Binding-site contacts:
Ligand atom O10 contacts residue LEU116 of chain 1.B at 4.0 Å.
Ligand atom O05 contacts residue SER61 of chain 1.B at 2.3 Å (h-bond).
Ligand atom N07 contacts residue SER61 of chain 1.B at 3.7 Å.
Ligand atom C13 contacts residue TYR218 of chain 1.B at 3.8 Å (hydrophobic).
Ligand atom S08 contacts residue ASN149 of chain 1.B at 4.1 Å.
Ligand atom O09 contacts residue ASN149 of chain 1.B at 2.8 Å (h-bond).
Ligand atom N16 contacts residue THR316 of chain 1.B at 3.7 Å.
Ligand atom O09 contacts residue GLN117 of chain 1.B at 3.9 Å.
Ligand atom N17 contacts residue VAL208 of chain 1.B at 3.5 Å.
Ligand atom C20 contacts residue THR316 of chain 1.B at 3.6 Å.
Ligand atom CL2 contacts residue ALA315 of chain 1.B at 3.6 Å.
Ligand atom C15 contacts residue GLY317 of chain 1.B at 4.0 Å.
Ligand atom O04 contacts residue GLY314 of chain 1.B at 3.7 Å.
Ligand atom N19 contacts residue SER209 of chain 1.B at 4.0 Å.
Ligand atom C06 contacts residue SER61 of chain 1.B at 2.4 Å.
Ligand atom B03 contacts residue SER61 of chain 1.B at 1.4 Å.
Ligand atom C06 contacts residue ASN149 of chain 1.B at 3.9 Å.
Ligand atom C20 contacts residue GLY317 of chain 1.B at 3.8 Å.
Ligand atom C20 contacts residue ALA315 of chain 1.B at 4.0 Å (hydrophobic).
Ligand atom N19 contacts residue VAL208 of chain 1.B at 3.7 Å.
Ligand atom O04 contacts residue ALA315 of chain 1.B at 2.8 Å (h-bond).
Ligand atom N18 contacts residue SER209 of chain 1.B at 2.9 Å (h-bond).
Ligand atom C12 contacts residue ASN149 of chain 1.B at 4.1 Å.
Ligand atom N17 contacts residue SER209 of chain 1.B at 3.6 Å.
Ligand atom C15 contacts residue VAL208 of chain 1.B at 4.1 Å (hydrophobic).
Ligand atom N18 contacts residue VAL208 of chain 1.B at 3.4 Å.
Ligand atom N16 contacts residue GLY317 of chain 1.B at 2.9 Å (h-bond).
Ligand atom O04 contacts residue SER61 of chain 1.B at 2.4 Å (h-bond).
Ligand atom C13 contacts residue GLN117 of chain 1.B at 3.7 Å.
Ligand atom B03 contacts residue ALA315 of chain 1.B at 4.0 Å.
Ligand atom B03 contacts residue LYS64 of chain 1.B at 3.9 Å.
Ligand atom N17 contacts residue GLY317 of chain 1.B at 3.6 Å.
Ligand atom B03 contacts residue TYR147 of chain 1.B at 3.4 Å.
Ligand atom C21 contacts residue ALA315 of chain 1.B at 3.7 Å (hydrophobic).
Ligand atom O04 contacts residue GLY60 of chain 1.B at 3.9 Å.
Ligand atom O05 contacts residue TYR147 of chain 1.B at 2.6 Å (h-bond).
Ligand atom C12 contacts residue TYR218 of chain 1.B at 4.0 Å (hydrophobic).
Ligand atom C06 contacts residue LYS64 of chain 1.B at 3.9 Å.
Ligand atom O09 contacts residue LEU116 of chain 1.B at 3.9 Å.
Ligand atom C12 contacts residue GLN117 of chain 1.B at 3.6 Å.

Sequence of chain 1.B:
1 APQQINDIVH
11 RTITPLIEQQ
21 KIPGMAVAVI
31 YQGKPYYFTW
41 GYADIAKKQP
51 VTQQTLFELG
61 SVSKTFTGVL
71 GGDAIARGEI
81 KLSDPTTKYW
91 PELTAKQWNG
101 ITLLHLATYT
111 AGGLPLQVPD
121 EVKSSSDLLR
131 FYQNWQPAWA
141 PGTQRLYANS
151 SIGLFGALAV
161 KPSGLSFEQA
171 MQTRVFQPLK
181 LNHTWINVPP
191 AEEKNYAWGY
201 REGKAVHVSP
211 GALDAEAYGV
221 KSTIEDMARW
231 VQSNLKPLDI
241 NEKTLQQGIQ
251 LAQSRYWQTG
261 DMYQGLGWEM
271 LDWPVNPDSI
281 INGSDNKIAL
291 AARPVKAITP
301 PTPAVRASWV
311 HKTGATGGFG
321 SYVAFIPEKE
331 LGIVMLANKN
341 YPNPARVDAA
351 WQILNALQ

A protein and the small-molecule ligand that binds it are described below.
Small molecule (SMILES): O=S(=O)(NCB(O)O)c1ccc(-c2nnn[nH]2)cc1Cl